Sequence of chain 1.A:
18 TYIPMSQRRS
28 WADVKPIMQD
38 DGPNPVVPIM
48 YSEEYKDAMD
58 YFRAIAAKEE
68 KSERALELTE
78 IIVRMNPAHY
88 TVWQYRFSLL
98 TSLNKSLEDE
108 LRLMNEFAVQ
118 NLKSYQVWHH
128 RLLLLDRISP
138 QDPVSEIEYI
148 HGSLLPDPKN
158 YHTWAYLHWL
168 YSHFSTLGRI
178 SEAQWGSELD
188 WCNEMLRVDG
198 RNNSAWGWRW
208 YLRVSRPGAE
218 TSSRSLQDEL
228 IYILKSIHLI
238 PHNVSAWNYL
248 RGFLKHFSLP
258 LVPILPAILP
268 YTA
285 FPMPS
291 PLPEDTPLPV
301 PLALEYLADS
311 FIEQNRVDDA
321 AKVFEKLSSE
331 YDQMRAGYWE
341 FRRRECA

This small molecule binds to this protein.
Small molecule (SMILES): CC(C)=CCC/C(C)=C/CC/C(C)=C/CONC(=O)CP(=O)(O)O

Sequence of chain 1.B:
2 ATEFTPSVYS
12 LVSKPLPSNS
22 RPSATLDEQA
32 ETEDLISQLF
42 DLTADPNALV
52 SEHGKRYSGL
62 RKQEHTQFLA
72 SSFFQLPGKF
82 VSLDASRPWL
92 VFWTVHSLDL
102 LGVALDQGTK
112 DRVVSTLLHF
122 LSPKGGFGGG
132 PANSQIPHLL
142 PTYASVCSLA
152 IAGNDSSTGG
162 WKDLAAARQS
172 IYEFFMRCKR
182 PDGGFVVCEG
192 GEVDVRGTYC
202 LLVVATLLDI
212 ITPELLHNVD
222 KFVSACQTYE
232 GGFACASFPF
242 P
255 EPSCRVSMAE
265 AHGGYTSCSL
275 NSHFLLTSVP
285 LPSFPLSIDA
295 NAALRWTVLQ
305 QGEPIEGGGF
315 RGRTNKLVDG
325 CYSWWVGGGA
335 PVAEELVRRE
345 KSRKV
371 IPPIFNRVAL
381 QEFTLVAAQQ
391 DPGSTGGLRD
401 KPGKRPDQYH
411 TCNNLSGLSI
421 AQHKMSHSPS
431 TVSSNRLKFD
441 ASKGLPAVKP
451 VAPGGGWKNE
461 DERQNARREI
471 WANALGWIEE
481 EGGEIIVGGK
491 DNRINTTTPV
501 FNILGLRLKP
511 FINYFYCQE

Binding-site contacts:
Ligand atom C10 contacts residue JAN1 of chain 1.H at 3.4 Å.
Ligand atom C22 contacts residue JAN1 of chain 1.H at 3.8 Å.
Ligand atom C15 contacts residue GLY268 of chain 1.B at 3.5 Å.
Ligand atom C1 contacts residue LEU141 of chain 1.B at 3.6 Å (hydrophobic).
Ligand atom O49 contacts residue HIS266 of chain 1.B at 2.6 Å.
Ligand atom N42 contacts residue ARG317 of chain 1.B at 3.5 Å (salt-bridge).
Ligand atom C24 contacts residue JAN1 of chain 1.H at 3.7 Å.
Ligand atom N42 contacts residue JAN1 of chain 1.H at 3.3 Å.
Ligand atom C12 contacts residue TRP329 of chain 1.B at 3.6 Å (hydrophobic).
Ligand atom C18 contacts residue GLY268 of chain 1.B at 3.4 Å.
Ligand atom C18 contacts residue HIS266 of chain 1.B at 3.6 Å.
Ligand atom C45 contacts residue LYS320 of chain 1.B at 3.1 Å.
Ligand atom O51 contacts residue TYR326 of chain 1.B at 2.8 Å (h-bond).
Ligand atom C23 contacts residue HIS266 of chain 1.B at 3.6 Å.
Ligand atom O36 contacts residue JAN1 of chain 1.H at 3.0 Å.
Ligand atom C34 contacts residue HIS159 of chain 1.A at 3.8 Å.
Ligand atom C6 contacts residue CYS272 of chain 1.B at 3.4 Å (hydrophobic).
Ligand atom C45 contacts residue ARG317 of chain 1.B at 2.6 Å.
Ligand atom P46 contacts residue ARG317 of chain 1.B at 3.7 Å.
Ligand atom C1 contacts residue TRP90 of chain 1.B at 3.6 Å (hydrophobic).
Ligand atom C23 contacts residue TYR269 of chain 1.B at 3.7 Å (hydrophobic).
Ligand atom C34 contacts residue JAN1 of chain 1.H at 3.1 Å.
Ligand atom C12 contacts residue GLY268 of chain 1.B at 3.9 Å.
Ligand atom C15 contacts residue JAN1 of chain 1.H at 3.7 Å.
Ligand atom C18 contacts residue TRP329 of chain 1.B at 3.9 Å (hydrophobic).
Ligand atom O49 contacts residue TYR326 of chain 1.B at 3.4 Å (h-bond).
Ligand atom C10 contacts residue ARG197 of chain 1.B at 3.4 Å.
Ligand atom O51 contacts residue JAN1 of chain 1.H at 3.5 Å.
Ligand atom C43 contacts residue ARG317 of chain 1.B at 3.3 Å.
Ligand atom C30 contacts residue HIS266 of chain 1.B at 3.4 Å.
Ligand atom C6 contacts residue TRP329 of chain 1.B at 3.3 Å (hydrophobic).
Ligand atom P46 contacts residue TYR326 of chain 1.B at 3.6 Å.
Ligand atom C2 contacts residue ARG197 of chain 1.B at 3.8 Å.
Ligand atom C27 contacts residue JAN1 of chain 1.H at 3.5 Å.
Ligand atom O50 contacts residue LYS320 of chain 1.B at 3.1 Å (salt-bridge).
Ligand atom P46 contacts residue LYS320 of chain 1.B at 3.8 Å.
Ligand atom C11 contacts residue ARG197 of chain 1.B at 3.7 Å.
Ligand atom O49 contacts residue ARG317 of chain 1.B at 2.8 Å (salt-bridge).
Ligand atom C35 contacts residue JAN1 of chain 1.H at 3.6 Å.
Ligand atom C30 contacts residue TYR269 of chain 1.B at 3.7 Å (hydrophobic).